The protein below binds the small molecule below.
Small molecule (SMILES): O=C([O-])C(=O)[O-]

Binding-site contacts:
Ligand atom O3 contacts residue ASP212 of chain 1.G at 3.8 Å.
Ligand atom C1 contacts residue ASP212 of chain 1.G at 3.8 Å.
Ligand atom O4 contacts residue ALA209 of chain 1.G at 3.9 Å.
Ligand atom O2 contacts residue MG1 of chain 1.OA at 2.2 Å.
Ligand atom C2 contacts residue GLU188 of chain 1.G at 3.7 Å.
Ligand atom O1 contacts residue GLY211 of chain 1.G at 3.8 Å.
Ligand atom C1 contacts residue GLY211 of chain 1.G at 3.8 Å.
Ligand atom O1 contacts residue ALA209 of chain 1.G at 3.9 Å.
Ligand atom C2 contacts residue LYS186 of chain 1.G at 3.5 Å.
Ligand atom O4 contacts residue ARG87 of chain 1.G at 4.3 Å.
Ligand atom O3 contacts residue MG1 of chain 1.OA at 4.3 Å.
Ligand atom C2 contacts residue ALA209 of chain 1.G at 3.6 Å (hydrophobic).
Ligand atom C2 contacts residue THR244 of chain 1.G at 4.0 Å.
Ligand atom O1 contacts residue GLU188 of chain 1.G at 2.8 Å (salt-bridge).
Ligand atom C1 contacts residue THR244 of chain 1.G at 3.6 Å.
Ligand atom C1 contacts residue ALA209 of chain 1.G at 3.5 Å (hydrophobic).
Ligand atom O4 contacts residue THR244 of chain 1.G at 3.5 Å (h-bond).
Ligand atom C2 contacts residue MG1 of chain 1.OA at 3.0 Å.
Ligand atom O4 contacts residue MG1 of chain 1.OA at 4.3 Å.
Ligand atom O2 contacts residue ALA209 of chain 1.G at 4.2 Å.
Ligand atom O3 contacts residue THR244 of chain 1.G at 2.7 Å (h-bond).
Ligand atom O3 contacts residue ALA209 of chain 1.G at 3.2 Å.
Ligand atom C1 contacts residue ARG210 of chain 1.G at 4.4 Å.
Ligand atom O4 contacts residue LYS186 of chain 1.G at 3.6 Å (salt-bridge).
Ligand atom O2 contacts residue ASP212 of chain 1.G at 4.1 Å.
Ligand atom O3 contacts residue GLU188 of chain 1.G at 4.4 Å.
Ligand atom O4 contacts residue MET276 of chain 1.G at 4.2 Å.
Ligand atom O4 contacts residue MET207 of chain 1.G at 4.0 Å.
Ligand atom O1 contacts residue MG1 of chain 1.OA at 2.3 Å.
Ligand atom C1 contacts residue GLU188 of chain 1.G at 3.5 Å.
Ligand atom C1 contacts residue MG1 of chain 1.OA at 3.1 Å.
Ligand atom O2 contacts residue GLU188 of chain 1.G at 3.2 Å (salt-bridge).
Ligand atom O3 contacts residue ARG210 of chain 1.G at 3.5 Å (salt-bridge).
Ligand atom O1 contacts residue ASP212 of chain 1.G at 2.8 Å (salt-bridge).
Ligand atom O2 contacts residue LYS186 of chain 1.G at 2.7 Å (salt-bridge).
Ligand atom O3 contacts residue GLY211 of chain 1.G at 2.9 Å (h-bond).

Sequence of chain 1.G:
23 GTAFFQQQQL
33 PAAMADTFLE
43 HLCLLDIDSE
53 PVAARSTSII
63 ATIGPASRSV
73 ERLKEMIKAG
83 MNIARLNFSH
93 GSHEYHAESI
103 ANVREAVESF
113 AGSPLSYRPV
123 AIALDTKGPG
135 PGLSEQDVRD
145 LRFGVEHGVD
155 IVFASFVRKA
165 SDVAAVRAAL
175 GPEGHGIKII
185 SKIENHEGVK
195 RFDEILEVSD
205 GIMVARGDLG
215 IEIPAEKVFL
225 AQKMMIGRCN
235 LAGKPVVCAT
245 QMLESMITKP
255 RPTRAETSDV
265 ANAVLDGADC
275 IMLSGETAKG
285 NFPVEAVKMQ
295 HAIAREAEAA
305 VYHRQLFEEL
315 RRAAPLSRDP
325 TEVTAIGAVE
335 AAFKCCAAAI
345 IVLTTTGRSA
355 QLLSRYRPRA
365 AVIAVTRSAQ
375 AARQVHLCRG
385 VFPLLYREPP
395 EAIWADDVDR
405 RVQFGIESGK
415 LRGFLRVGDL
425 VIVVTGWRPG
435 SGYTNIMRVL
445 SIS